The small molecule below binds the protein below.
Small molecule (SMILES): CC[C@H](C)[C@H](NC(=O)[C@@H](N)CC(C)C)C(=O)NCC(=O)N[C@@H](CCCN=C(N)N)C(=O)N[C@H](C=O)[C@@H](C)O

Sequence of chain 3.C:
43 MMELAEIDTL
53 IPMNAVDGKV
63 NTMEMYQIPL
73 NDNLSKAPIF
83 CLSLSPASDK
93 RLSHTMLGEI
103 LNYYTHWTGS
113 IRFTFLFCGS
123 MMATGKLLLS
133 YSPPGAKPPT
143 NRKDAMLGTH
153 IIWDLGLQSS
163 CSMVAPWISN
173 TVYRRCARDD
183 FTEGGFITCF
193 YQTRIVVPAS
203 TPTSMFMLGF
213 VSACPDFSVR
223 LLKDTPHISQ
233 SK

Sequence of chain 4.A:
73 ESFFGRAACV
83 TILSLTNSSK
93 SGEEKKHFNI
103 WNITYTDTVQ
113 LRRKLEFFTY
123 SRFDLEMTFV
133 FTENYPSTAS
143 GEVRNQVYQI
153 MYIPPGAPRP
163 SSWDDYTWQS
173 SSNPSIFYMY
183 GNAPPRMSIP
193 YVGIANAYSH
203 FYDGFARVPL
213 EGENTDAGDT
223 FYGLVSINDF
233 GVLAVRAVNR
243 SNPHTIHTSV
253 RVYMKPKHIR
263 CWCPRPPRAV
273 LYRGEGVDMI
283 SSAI

Binding-site contacts:
Ligand atom N contacts residue SER86 of chain 4.A at 4.0 Å.
Ligand atom NH1 contacts residue LEU87 of chain 4.A at 3.9 Å.
Ligand atom CG contacts residue SER86 of chain 4.A at 4.2 Å.
Ligand atom O contacts residue THR88 of chain 4.A at 3.7 Å.
Ligand atom CD contacts residue ASN101 of chain 4.A at 3.2 Å.
Ligand atom CZ contacts residue PHE100 of chain 4.A at 4.1 Å (hydrophobic).
Ligand atom CA contacts residue SER233 of chain 3.C at 3.6 Å.
Ligand atom O contacts residue SER86 of chain 4.A at 2.8 Å (h-bond).
Ligand atom CB contacts residue SER86 of chain 4.A at 3.9 Å.
Ligand atom C contacts residue THR88 of chain 4.A at 4.2 Å.
Ligand atom CZ contacts residue LYS98 of chain 4.A at 3.7 Å.
Ligand atom CA contacts residue SER86 of chain 4.A at 4.0 Å.
Ligand atom N contacts residue SER233 of chain 3.C at 3.0 Å (h-bond).
Ligand atom C contacts residue LYS234 of chain 3.C at 3.0 Å.
Ligand atom NH2 contacts residue LYS98 of chain 4.A at 2.7 Å (salt-bridge).
Ligand atom N contacts residue LYS234 of chain 3.C at 3.6 Å.
Ligand atom CD2 contacts residue ILE84 of chain 4.A at 3.9 Å (hydrophobic).
Ligand atom CB contacts residue LYS234 of chain 3.C at 3.9 Å.
Ligand atom CD contacts residue SER86 of chain 4.A at 3.5 Å.
Ligand atom NH1 contacts residue THR88 of chain 4.A at 3.8 Å.
Ligand atom NH1 contacts residue LYS98 of chain 4.A at 3.7 Å.
Ligand atom O contacts residue LYS234 of chain 3.C at 3.4 Å.
Ligand atom CD1 contacts residue ILE84 of chain 4.A at 4.0 Å (hydrophobic).
Ligand atom NE contacts residue SER86 of chain 4.A at 3.6 Å.
Ligand atom NH2 contacts residue PHE100 of chain 4.A at 2.8 Å (h-bond).
Ligand atom CZ contacts residue ASN101 of chain 4.A at 3.7 Å.
Ligand atom NH1 contacts residue SER86 of chain 4.A at 3.4 Å (h-bond).
Ligand atom NE contacts residue ASN101 of chain 4.A at 3.0 Å (h-bond).
Ligand atom NH2 contacts residue LEU87 of chain 4.A at 3.9 Å.
Ligand atom CB contacts residue SER233 of chain 3.C at 4.1 Å.
Ligand atom NH2 contacts residue LYS97 of chain 4.A at 3.6 Å (salt-bridge).
Ligand atom O contacts residue LYS98 of chain 4.A at 3.8 Å.
Ligand atom C contacts residue LYS98 of chain 4.A at 3.7 Å.
Ligand atom C contacts residue SER86 of chain 4.A at 3.6 Å.
Ligand atom N contacts residue LYS234 of chain 3.C at 1.5 Å.
Ligand atom CZ contacts residue SER86 of chain 4.A at 3.2 Å.
Ligand atom NH2 contacts residue ASN101 of chain 4.A at 3.7 Å.
Ligand atom CZ contacts residue LEU87 of chain 4.A at 4.2 Å (hydrophobic).
Ligand atom NH2 contacts residue SER86 of chain 4.A at 3.5 Å (h-bond).
Ligand atom CA contacts residue LYS234 of chain 3.C at 2.5 Å.